A small-molecule ligand and the protein it binds are described below.
Small molecule (SMILES): NC(=O)c1ccc(NC(=O)[C@@H]2CCCO2)cc1

Binding-site contacts:
Ligand atom O1 contacts residue PHE181 of chain 1.A at 4.3 Å.
Ligand atom C8 contacts residue PRO108 of chain 1.A at 4.3 Å (hydrophobic).
Ligand atom O1 contacts residue PHE134 of chain 1.A at 3.3 Å.
Ligand atom O contacts residue PRO184 of chain 1.A at 4.0 Å.
Ligand atom C7 contacts residue PHE134 of chain 1.A at 3.0 Å (hydrophobic).
Ligand atom C10 contacts residue GLN107 of chain 1.A at 3.4 Å.
Ligand atom C9 contacts residue TYR182 of chain 1.A at 4.2 Å (hydrophobic).
Ligand atom C5 contacts residue GLY183 of chain 1.A at 3.7 Å.
Ligand atom C11 contacts residue GLN107 of chain 1.A at 3.2 Å.
Ligand atom O2 contacts residue PHE134 of chain 1.A at 3.2 Å.
Ligand atom O2 contacts residue PRO108 of chain 1.A at 3.5 Å.
Ligand atom O contacts residue GLY183 of chain 1.A at 4.0 Å.
Ligand atom O1 contacts residue GLY183 of chain 1.A at 3.0 Å (h-bond).
Ligand atom O1 contacts residue TYR182 of chain 1.A at 3.4 Å.
Ligand atom C6 contacts residue PRO184 of chain 1.A at 3.9 Å (hydrophobic).
Ligand atom C7 contacts residue GLY183 of chain 1.A at 4.0 Å.
Ligand atom C8 contacts residue TYR182 of chain 1.A at 4.1 Å (hydrophobic).
Ligand atom N1 contacts residue PHE134 of chain 1.A at 3.4 Å.
Ligand atom C7 contacts residue ARG105 of chain 1.A at 3.5 Å.
Ligand atom C8 contacts residue PHE134 of chain 1.A at 3.2 Å (hydrophobic).
Ligand atom C3 contacts residue PHE134 of chain 1.A at 3.6 Å (hydrophobic).
Ligand atom C10 contacts residue ILE106 of chain 1.A at 3.5 Å (hydrophobic).
Ligand atom C2 contacts residue PHE134 of chain 1.A at 4.0 Å (hydrophobic).
Ligand atom C5 contacts residue PRO184 of chain 1.A at 4.2 Å (hydrophobic).
Ligand atom C9 contacts residue ILE106 of chain 1.A at 3.5 Å (hydrophobic).
Ligand atom N1 contacts residue ARG105 of chain 1.A at 4.3 Å.
Ligand atom C8 contacts residue ARG105 of chain 1.A at 4.1 Å.
Ligand atom C1 contacts residue GLY183 of chain 1.A at 4.0 Å.
Ligand atom C1 contacts residue ARG105 of chain 1.A at 3.8 Å.
Ligand atom C9 contacts residue ARG105 of chain 1.A at 3.1 Å.
Ligand atom C8 contacts residue ILE106 of chain 1.A at 3.8 Å (hydrophobic).
Ligand atom N contacts residue PRO184 of chain 1.A at 3.5 Å.
Ligand atom O1 contacts residue ARG105 of chain 1.A at 2.9 Å (salt-bridge).
Ligand atom C3 contacts residue GLY183 of chain 1.A at 4.0 Å.
Ligand atom C6 contacts residue GLY183 of chain 1.A at 3.9 Å.
Ligand atom O2 contacts residue GLN107 of chain 1.A at 3.6 Å (h-bond).
Ligand atom C4 contacts residue GLY183 of chain 1.A at 3.9 Å.
Ligand atom C contacts residue GLY183 of chain 1.A at 3.6 Å.
Ligand atom C10 contacts residue ARG105 of chain 1.A at 4.0 Å.
Ligand atom C2 contacts residue GLY183 of chain 1.A at 4.1 Å.

Sequence of chain 1.A:
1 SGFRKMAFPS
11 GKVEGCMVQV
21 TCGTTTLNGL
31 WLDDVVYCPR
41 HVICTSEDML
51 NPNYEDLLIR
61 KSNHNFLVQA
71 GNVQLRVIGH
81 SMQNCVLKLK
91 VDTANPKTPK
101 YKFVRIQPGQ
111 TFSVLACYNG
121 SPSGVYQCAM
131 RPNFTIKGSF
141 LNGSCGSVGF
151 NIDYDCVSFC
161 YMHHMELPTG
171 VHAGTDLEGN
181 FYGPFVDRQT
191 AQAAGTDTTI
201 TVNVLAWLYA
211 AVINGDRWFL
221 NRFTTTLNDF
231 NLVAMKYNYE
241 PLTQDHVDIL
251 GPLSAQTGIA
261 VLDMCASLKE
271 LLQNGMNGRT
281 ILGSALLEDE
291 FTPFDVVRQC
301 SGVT